Binding-site contacts:
Ligand atom CAH contacts residue ASN84 of chain 1.A at 3.7 Å.
Ligand atom CAS contacts residue ILE46 of chain 1.A at 3.5 Å (hydrophobic).
Ligand atom OAD contacts residue ILE46 of chain 1.A at 4.0 Å.
Ligand atom CAO contacts residue CYS210 of chain 1.A at 4.5 Å (hydrophobic).
Ligand atom CAG contacts residue ASN84 of chain 1.A at 2.8 Å.
Ligand atom OAA contacts residue ILE102 of chain 1.A at 3.6 Å.
Ligand atom CAU contacts residue CYS210 of chain 1.A at 4.0 Å (hydrophobic).
Ligand atom CAS contacts residue CYS210 of chain 1.A at 4.1 Å (hydrophobic).
Ligand atom CAO contacts residue ILE123 of chain 1.A at 4.3 Å (hydrophobic).
Ligand atom OAF contacts residue VAL120 of chain 1.A at 3.8 Å.
Ligand atom OAC contacts residue LEU214 of chain 1.A at 4.4 Å.
Ligand atom CAR contacts residue ASN84 of chain 1.A at 4.4 Å.
Ligand atom CAJ contacts residue ILE123 of chain 1.A at 4.0 Å (hydrophobic).
Ligand atom CAK contacts residue ILE46 of chain 1.A at 3.4 Å (hydrophobic).
Ligand atom CAI contacts residue ASN84 of chain 1.A at 3.3 Å.
Ligand atom CAN contacts residue LEU214 of chain 1.A at 3.8 Å (hydrophobic).
Ligand atom CAM contacts residue ILE46 of chain 1.A at 3.7 Å (hydrophobic).
Ligand atom CAO contacts residue ILE46 of chain 1.A at 4.2 Å (hydrophobic).
Ligand atom CAP contacts residue ILE46 of chain 1.A at 3.9 Å (hydrophobic).
Ligand atom OAA contacts residue PHE124 of chain 1.A at 4.2 Å.
Ligand atom CAJ contacts residue ILE46 of chain 1.A at 4.1 Å (hydrophobic).
Ligand atom OAC contacts residue CYS210 of chain 1.A at 3.7 Å.
Ligand atom CAT contacts residue CYS210 of chain 1.A at 4.1 Å (hydrophobic).
Ligand atom CAQ contacts residue CYS210 of chain 1.A at 4.1 Å (hydrophobic).
Ligand atom OAB contacts residue PHE91 of chain 1.A at 3.7 Å.
Ligand atom OAF contacts residue ILE123 of chain 1.A at 4.2 Å.
Ligand atom CAL contacts residue ILE102 of chain 1.A at 4.3 Å (hydrophobic).
Ligand atom CAH contacts residue LEU214 of chain 1.A at 3.6 Å (hydrophobic).
Ligand atom CAJ contacts residue VAL120 of chain 1.A at 4.4 Å (hydrophobic).
Ligand atom OAD contacts residue ILE102 of chain 1.A at 4.1 Å.
Ligand atom CAL contacts residue ILE46 of chain 1.A at 4.3 Å (hydrophobic).
Ligand atom CAK contacts residue PHE91 of chain 1.A at 4.2 Å (hydrophobic).
Ligand atom OAE contacts residue LEU214 of chain 1.A at 2.8 Å.
Ligand atom OAE contacts residue CYS210 of chain 1.A at 3.5 Å (h-bond).
Ligand atom OAA contacts residue ILE123 of chain 1.A at 4.4 Å.
Ligand atom OAB contacts residue ILE46 of chain 1.A at 4.0 Å.
Ligand atom CAU contacts residue ILE46 of chain 1.A at 3.9 Å (hydrophobic).
Ligand atom CAP contacts residue CYS210 of chain 1.A at 4.4 Å (hydrophobic).
Ligand atom CAN contacts residue CYS210 of chain 1.A at 4.2 Å (hydrophobic).
Ligand atom OAD contacts residue LEU104 of chain 1.A at 4.3 Å.

Sequence of chain 1.A:
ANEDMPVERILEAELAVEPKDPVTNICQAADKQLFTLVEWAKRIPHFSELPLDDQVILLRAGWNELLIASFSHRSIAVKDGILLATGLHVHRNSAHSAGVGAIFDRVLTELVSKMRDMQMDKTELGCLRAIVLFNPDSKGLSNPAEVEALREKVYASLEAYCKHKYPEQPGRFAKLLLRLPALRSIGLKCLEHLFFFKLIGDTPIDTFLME

A protein and the small-molecule ligand that binds it are described below.
Small molecule (SMILES): O=C(O)c1cc(O)c2c(c1)C(=O)c1cccc(O)c1C2=O